Sequence of chain 1.A:
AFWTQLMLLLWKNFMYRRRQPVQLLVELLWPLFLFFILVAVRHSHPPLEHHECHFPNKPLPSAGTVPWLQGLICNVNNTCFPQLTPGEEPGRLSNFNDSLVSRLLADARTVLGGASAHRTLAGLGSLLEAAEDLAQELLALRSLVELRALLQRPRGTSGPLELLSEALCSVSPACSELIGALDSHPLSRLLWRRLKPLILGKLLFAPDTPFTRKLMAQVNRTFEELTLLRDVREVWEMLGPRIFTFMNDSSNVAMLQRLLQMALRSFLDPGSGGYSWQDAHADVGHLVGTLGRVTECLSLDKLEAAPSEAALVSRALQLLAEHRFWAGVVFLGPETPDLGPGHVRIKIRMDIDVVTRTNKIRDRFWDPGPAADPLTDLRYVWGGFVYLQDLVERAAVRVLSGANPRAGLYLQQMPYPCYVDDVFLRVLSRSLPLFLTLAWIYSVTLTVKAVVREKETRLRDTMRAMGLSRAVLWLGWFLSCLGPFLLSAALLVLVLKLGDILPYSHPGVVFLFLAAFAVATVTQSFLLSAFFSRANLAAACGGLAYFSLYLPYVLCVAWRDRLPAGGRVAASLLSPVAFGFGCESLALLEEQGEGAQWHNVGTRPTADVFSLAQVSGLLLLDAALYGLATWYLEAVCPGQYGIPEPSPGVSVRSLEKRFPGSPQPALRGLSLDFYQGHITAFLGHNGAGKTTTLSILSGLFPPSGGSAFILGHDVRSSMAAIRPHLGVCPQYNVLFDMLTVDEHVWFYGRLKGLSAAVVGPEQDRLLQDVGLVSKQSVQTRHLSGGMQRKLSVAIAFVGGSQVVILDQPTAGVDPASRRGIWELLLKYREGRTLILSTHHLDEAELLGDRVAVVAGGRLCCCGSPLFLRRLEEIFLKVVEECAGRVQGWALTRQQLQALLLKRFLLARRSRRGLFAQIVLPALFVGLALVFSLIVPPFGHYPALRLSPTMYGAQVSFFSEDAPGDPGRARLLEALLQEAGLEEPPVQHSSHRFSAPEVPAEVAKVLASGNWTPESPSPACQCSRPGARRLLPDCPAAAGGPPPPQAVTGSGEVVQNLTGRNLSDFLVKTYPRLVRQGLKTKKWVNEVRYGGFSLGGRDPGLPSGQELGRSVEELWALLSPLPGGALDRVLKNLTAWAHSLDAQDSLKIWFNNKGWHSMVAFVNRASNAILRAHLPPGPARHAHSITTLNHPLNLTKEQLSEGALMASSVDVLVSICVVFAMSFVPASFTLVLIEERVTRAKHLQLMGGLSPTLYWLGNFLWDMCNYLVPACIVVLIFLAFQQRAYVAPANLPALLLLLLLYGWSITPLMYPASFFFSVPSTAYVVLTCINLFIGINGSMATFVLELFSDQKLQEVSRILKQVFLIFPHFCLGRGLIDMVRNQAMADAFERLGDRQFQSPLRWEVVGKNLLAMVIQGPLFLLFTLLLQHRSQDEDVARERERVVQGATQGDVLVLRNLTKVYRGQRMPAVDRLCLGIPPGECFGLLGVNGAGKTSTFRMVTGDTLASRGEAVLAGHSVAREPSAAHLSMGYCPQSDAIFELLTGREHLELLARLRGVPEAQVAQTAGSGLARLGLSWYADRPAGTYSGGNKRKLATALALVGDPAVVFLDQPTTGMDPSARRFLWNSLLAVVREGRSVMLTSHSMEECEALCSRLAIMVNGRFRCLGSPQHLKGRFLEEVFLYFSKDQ

A small-molecule ligand and the protein it binds are described below.
Small molecule (SMILES): CC(=O)N[C@H]1[C@H](O[C@H]2[C@H](O)[C@@H](NC(C)=O)CO[C@@H]2CO)O[C@H](CO)[C@@H](O[C@@H]2O[C@H](CO)[C@@H](O)[C@H](O)[C@@H]2O)[C@@H]1O

Binding-site contacts:
Ligand atom O6 contacts residue ASP1389 of chain 1.A at 3.0 Å (salt-bridge).
Ligand atom N2 contacts residue ASN1386 of chain 1.A at 2.8 Å (h-bond).
Ligand atom O5 contacts residue ASP1389 of chain 1.A at 2.7 Å (salt-bridge).
Ligand atom O7 contacts residue GLU1339 of chain 1.A at 4.2 Å.
Ligand atom C1 contacts residue ASP1389 of chain 1.A at 3.7 Å.
Ligand atom C5 contacts residue ASN1386 of chain 1.A at 3.7 Å.
Ligand atom C8 contacts residue SER1340 of chain 1.A at 3.9 Å.
Ligand atom C7 contacts residue GLU1339 of chain 1.A at 4.2 Å.
Ligand atom C5 contacts residue ASP1389 of chain 1.A at 3.3 Å.
Ligand atom C8 contacts residue GLU1339 of chain 1.A at 3.1 Å.
Ligand atom C7 contacts residue ASN1386 of chain 1.A at 3.7 Å.
Ligand atom C2 contacts residue GLN84 of chain 1.A at 3.8 Å.
Ligand atom O5 contacts residue ASN1386 of chain 1.A at 2.4 Å (h-bond).
Ligand atom C2 contacts residue ASN1386 of chain 1.A at 2.5 Å.
Ligand atom C7 contacts residue GLN84 of chain 1.A at 4.5 Å.
Ligand atom O7 contacts residue ASN1386 of chain 1.A at 4.0 Å.
Ligand atom C4 contacts residue GLN84 of chain 1.A at 4.3 Å.
Ligand atom C3 contacts residue ASN1386 of chain 1.A at 3.8 Å.
Ligand atom C5 contacts residue GLN84 of chain 1.A at 4.5 Å.
Ligand atom O7 contacts residue GLU90 of chain 1.A at 4.1 Å.
Ligand atom O7 contacts residue HIS55 of chain 1.A at 4.5 Å.
Ligand atom C3 contacts residue GLN84 of chain 1.A at 4.3 Å.
Ligand atom C3 contacts residue LEU85 of chain 1.A at 4.4 Å (hydrophobic).
Ligand atom C4 contacts residue ASN1386 of chain 1.A at 4.2 Å.
Ligand atom C1 contacts residue ASN1386 of chain 1.A at 1.4 Å.
Ligand atom O3 contacts residue GLN84 of chain 1.A at 3.9 Å.
Ligand atom C6 contacts residue ASP1389 of chain 1.A at 3.1 Å.
Ligand atom C8 contacts residue LEU85 of chain 1.A at 3.8 Å (hydrophobic).
Ligand atom C8 contacts residue ASN1386 of chain 1.A at 4.2 Å.
Ligand atom O5 contacts residue GLN84 of chain 1.A at 4.4 Å.
Ligand atom C8 contacts residue PRO83 of chain 1.A at 3.8 Å (hydrophobic).
Ligand atom C8 contacts residue GLN84 of chain 1.A at 3.2 Å.